Sequence of chain 1.A:
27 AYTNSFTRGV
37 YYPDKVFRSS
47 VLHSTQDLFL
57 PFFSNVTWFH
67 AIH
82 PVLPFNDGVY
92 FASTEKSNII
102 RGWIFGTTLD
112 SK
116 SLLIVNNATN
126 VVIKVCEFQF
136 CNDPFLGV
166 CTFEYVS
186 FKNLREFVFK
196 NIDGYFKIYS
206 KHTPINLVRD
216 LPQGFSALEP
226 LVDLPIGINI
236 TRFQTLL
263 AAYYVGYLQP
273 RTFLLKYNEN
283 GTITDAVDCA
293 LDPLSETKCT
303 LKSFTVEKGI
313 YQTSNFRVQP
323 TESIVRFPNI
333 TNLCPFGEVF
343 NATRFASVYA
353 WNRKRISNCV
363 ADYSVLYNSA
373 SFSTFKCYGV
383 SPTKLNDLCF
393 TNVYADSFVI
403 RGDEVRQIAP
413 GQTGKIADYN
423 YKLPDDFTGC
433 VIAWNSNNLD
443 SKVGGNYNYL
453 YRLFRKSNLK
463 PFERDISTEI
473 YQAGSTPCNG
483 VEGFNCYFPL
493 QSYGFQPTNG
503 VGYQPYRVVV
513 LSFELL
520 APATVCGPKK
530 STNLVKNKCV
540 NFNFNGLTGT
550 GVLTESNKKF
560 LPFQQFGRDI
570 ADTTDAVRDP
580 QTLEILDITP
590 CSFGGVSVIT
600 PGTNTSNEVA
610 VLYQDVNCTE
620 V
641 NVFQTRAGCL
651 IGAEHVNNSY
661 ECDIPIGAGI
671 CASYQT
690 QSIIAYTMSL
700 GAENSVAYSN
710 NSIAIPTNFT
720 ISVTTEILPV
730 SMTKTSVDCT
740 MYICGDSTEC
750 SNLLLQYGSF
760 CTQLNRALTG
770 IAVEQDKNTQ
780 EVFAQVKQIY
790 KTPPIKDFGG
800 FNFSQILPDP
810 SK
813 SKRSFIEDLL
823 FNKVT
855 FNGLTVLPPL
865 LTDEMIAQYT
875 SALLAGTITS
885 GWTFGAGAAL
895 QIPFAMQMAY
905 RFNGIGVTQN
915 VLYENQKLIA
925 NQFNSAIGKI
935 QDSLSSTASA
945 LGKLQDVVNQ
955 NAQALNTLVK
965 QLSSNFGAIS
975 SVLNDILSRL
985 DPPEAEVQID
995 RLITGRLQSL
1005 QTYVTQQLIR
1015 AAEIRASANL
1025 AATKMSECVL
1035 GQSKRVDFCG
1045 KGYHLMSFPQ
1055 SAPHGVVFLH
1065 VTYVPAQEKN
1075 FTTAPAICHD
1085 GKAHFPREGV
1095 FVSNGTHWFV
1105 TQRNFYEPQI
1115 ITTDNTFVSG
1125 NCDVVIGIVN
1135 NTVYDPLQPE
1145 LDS

Binding-site contacts:
Ligand atom C3 contacts residue ASN1074 of chain 1.A at 3.7 Å.
Ligand atom C5 contacts residue ASN1074 of chain 1.A at 3.6 Å.
Ligand atom C2 contacts residue ASN1074 of chain 1.A at 2.4 Å.
Ligand atom C4 contacts residue ASN1074 of chain 1.A at 4.2 Å.
Ligand atom C7 contacts residue ASN1074 of chain 1.A at 3.7 Å.
Ligand atom O5 contacts residue ASN1074 of chain 1.A at 2.3 Å (h-bond).
Ligand atom C6 contacts residue ALA706 of chain 1.A at 3.6 Å (hydrophobic).
Ligand atom C1 contacts residue ASN1074 of chain 1.A at 1.4 Å.
Ligand atom C8 contacts residue ASN1074 of chain 1.A at 4.0 Å.
Ligand atom N2 contacts residue ASN1074 of chain 1.A at 2.8 Å (h-bond).
Ligand atom C8 contacts residue LYS1073 of chain 1.A at 3.6 Å.
Ligand atom C8 contacts residue GLU1072 of chain 1.A at 3.3 Å.
Ligand atom C5 contacts residue ALA706 of chain 1.A at 4.0 Å (hydrophobic).
Ligand atom O6 contacts residue ALA706 of chain 1.A at 4.3 Å.
Ligand atom O5 contacts residue ALA706 of chain 1.A at 4.4 Å.
Ligand atom O7 contacts residue ASN1074 of chain 1.A at 4.2 Å.

This protein binds this small molecule.
Small molecule (SMILES): CC(=O)N[C@@H]1[C@@H](O)[C@H](O)[C@@H](CO)O[C@H]1O